Sequence of chain 2.A:
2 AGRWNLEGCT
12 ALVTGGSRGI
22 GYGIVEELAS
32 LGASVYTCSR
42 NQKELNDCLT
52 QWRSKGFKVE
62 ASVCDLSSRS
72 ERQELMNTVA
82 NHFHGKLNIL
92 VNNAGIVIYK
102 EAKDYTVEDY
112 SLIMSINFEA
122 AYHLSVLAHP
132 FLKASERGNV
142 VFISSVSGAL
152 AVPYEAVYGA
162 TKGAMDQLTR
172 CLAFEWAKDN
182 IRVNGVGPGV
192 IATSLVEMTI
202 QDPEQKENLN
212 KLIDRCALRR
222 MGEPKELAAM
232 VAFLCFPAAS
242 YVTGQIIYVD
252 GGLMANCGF

This small molecule binds to this protein.
Small molecule (SMILES): CN1[C@@H]2CC[C@H]1CC(O)C2

Binding-site contacts:
Ligand atom C2 contacts residue GLU156 of chain 2.A at 3.7 Å.
Ligand atom C6 contacts residue NAP1 of chain 2.C at 3.6 Å.
Ligand atom N8 contacts residue TYR100 of chain 2.A at 4.1 Å.
Ligand atom O3 contacts residue NAP1 of chain 2.C at 3.1 Å.
Ligand atom N8 contacts residue GLU156 of chain 2.A at 2.6 Å (salt-bridge).
Ligand atom C1 contacts residue GLU156 of chain 2.A at 3.7 Å.
Ligand atom C1 contacts residue LEU213 of chain 2.A at 3.9 Å (hydrophobic).
Ligand atom C3 contacts residue NAP1 of chain 2.C at 3.4 Å.
Ligand atom C7 contacts residue NAP1 of chain 2.C at 3.4 Å.
Ligand atom C5 contacts residue TYR100 of chain 2.A at 3.4 Å (hydrophobic).
Ligand atom C2 contacts residue GLY190 of chain 2.A at 4.3 Å.
Ligand atom C3 contacts residue TYR159 of chain 2.A at 3.7 Å (hydrophobic).
Ligand atom O3 contacts residue TYR159 of chain 2.A at 2.7 Å (h-bond).
Ligand atom C2 contacts residue SER148 of chain 2.A at 4.0 Å.
Ligand atom C4 contacts residue LEU196 of chain 2.A at 4.2 Å (hydrophobic).
Ligand atom C9 contacts residue LEU210 of chain 2.A at 3.7 Å (hydrophobic).
Ligand atom C9 contacts residue TYR100 of chain 2.A at 4.0 Å (hydrophobic).
Ligand atom C3 contacts residue GLU156 of chain 2.A at 3.9 Å.
Ligand atom C4 contacts residue TYR159 of chain 2.A at 3.8 Å (hydrophobic).
Ligand atom O3 contacts residue GLU156 of chain 2.A at 3.8 Å.
Ligand atom C5 contacts residue GLU156 of chain 2.A at 3.3 Å.
Ligand atom C4 contacts residue NAP1 of chain 2.C at 4.4 Å.
Ligand atom O3 contacts residue SER148 of chain 2.A at 4.0 Å.
Ligand atom C2 contacts residue NAP1 of chain 2.C at 4.0 Å.
Ligand atom C6 contacts residue TYR100 of chain 2.A at 4.3 Å (hydrophobic).
Ligand atom C7 contacts residue LEU210 of chain 2.A at 4.1 Å (hydrophobic).
Ligand atom C9 contacts residue GLU156 of chain 2.A at 3.1 Å.
Ligand atom C6 contacts residue VAL197 of chain 2.A at 4.0 Å (hydrophobic).
Ligand atom C5 contacts residue LEU196 of chain 2.A at 3.8 Å (hydrophobic).
Ligand atom C7 contacts residue GLY190 of chain 2.A at 4.2 Å.
Ligand atom C3 contacts residue SER146 of chain 2.A at 3.9 Å.
Ligand atom O3 contacts residue SER146 of chain 2.A at 2.7 Å (h-bond).
Ligand atom C9 contacts residue LEU213 of chain 2.A at 4.5 Å (hydrophobic).
Ligand atom C4 contacts residue GLU156 of chain 2.A at 3.5 Å.
Ligand atom C4 contacts residue TYR100 of chain 2.A at 4.3 Å (hydrophobic).
Ligand atom C7 contacts residue VAL197 of chain 2.A at 4.5 Å (hydrophobic).
Ligand atom C2 contacts residue SER146 of chain 2.A at 4.1 Å.
Ligand atom C6 contacts residue LEU196 of chain 2.A at 3.6 Å (hydrophobic).
Ligand atom C7 contacts residue VAL191 of chain 2.A at 4.5 Å (hydrophobic).